This protein binds this small molecule.
Small molecule (SMILES): CC[C@H](C)[C@H](N)C(=O)NCC(=O)N[C@@H](CC(=O)O)C(=O)NCC(=O)N[C@@H](C)C(=O)N[C@@H](C)C(=O)N[C@@H](Cc1ccccc1)C(=O)N[C@H](C=O)[C@@H](C)O

Sequence of chain 1.A:
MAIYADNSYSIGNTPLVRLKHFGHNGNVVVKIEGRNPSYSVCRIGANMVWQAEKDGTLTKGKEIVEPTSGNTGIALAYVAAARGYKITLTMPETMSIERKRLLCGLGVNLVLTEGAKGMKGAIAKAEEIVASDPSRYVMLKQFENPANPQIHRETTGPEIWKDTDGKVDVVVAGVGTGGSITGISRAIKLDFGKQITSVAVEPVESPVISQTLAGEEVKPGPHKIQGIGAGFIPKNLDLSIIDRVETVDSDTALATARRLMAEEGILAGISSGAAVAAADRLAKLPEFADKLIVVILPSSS

Binding-site contacts:
Ligand atom C contacts residue HIS224 of chain 1.A at 3.1 Å.
Ligand atom CD1 contacts residue ILE229 of chain 1.A at 3.8 Å (hydrophobic).
Ligand atom N contacts residue ALA231 of chain 1.A at 3.0 Å (h-bond).
Ligand atom CG1 contacts residue GLY228 of chain 1.A at 3.4 Å.
Ligand atom CD1 contacts residue GLY177 of chain 1.A at 3.6 Å.
Ligand atom CG contacts residue MET120 of chain 1.A at 3.4 Å (hydrophobic).
Ligand atom CA contacts residue HIS224 of chain 1.A at 3.7 Å.
Ligand atom CE1 contacts residue LYS225 of chain 1.A at 3.6 Å.
Ligand atom CG2 contacts residue PHE144 of chain 1.A at 3.0 Å (hydrophobic).
Ligand atom N contacts residue GLY228 of chain 1.A at 3.3 Å (h-bond).
Ligand atom CA contacts residue GLY71 of chain 1.A at 3.2 Å.
Ligand atom CB contacts residue GLY230 of chain 1.A at 3.2 Å.
Ligand atom O contacts residue GLY71 of chain 1.A at 3.4 Å.
Ligand atom N contacts residue HIS224 of chain 1.A at 2.6 Å (h-bond).
Ligand atom CE2 contacts residue GLN227 of chain 1.A at 3.8 Å.
Ligand atom O contacts residue ASN72 of chain 1.A at 3.7 Å.
Ligand atom N contacts residue HIS224 of chain 1.A at 3.7 Å.
Ligand atom CB contacts residue GLY222 of chain 1.A at 3.7 Å.
Ligand atom O contacts residue THR69 of chain 1.A at 3.8 Å.
Ligand atom N contacts residue LLP42 of chain 1.A at 2.9 Å (h-bond).
Ligand atom O contacts residue MET120 of chain 1.A at 3.5 Å.
Ligand atom CB contacts residue HIS224 of chain 1.A at 3.6 Å.
Ligand atom CB contacts residue SER70 of chain 1.A at 3.4 Å.
Ligand atom CG1 contacts residue GLY177 of chain 1.A at 3.4 Å.
Ligand atom OD1 contacts residue MET120 of chain 1.A at 3.3 Å.
Ligand atom CD1 contacts residue ALA231 of chain 1.A at 3.7 Å (hydrophobic).
Ligand atom CD1 contacts residue HIS224 of chain 1.A at 3.7 Å.
Ligand atom O contacts residue PRO223 of chain 1.A at 3.7 Å.
Ligand atom O contacts residue SER70 of chain 1.A at 3.6 Å (h-bond).
Ligand atom CA contacts residue HIS224 of chain 1.A at 3.0 Å.
Ligand atom CA contacts residue ALA231 of chain 1.A at 3.7 Å (hydrophobic).
Ligand atom O contacts residue MET120 of chain 1.A at 3.2 Å.
Ligand atom CD1 contacts residue GLY228 of chain 1.A at 3.7 Å.
Ligand atom CD1 contacts residue GLN227 of chain 1.A at 3.7 Å.
Ligand atom C contacts residue ALA231 of chain 1.A at 3.6 Å (hydrophobic).
Ligand atom CB contacts residue MET120 of chain 1.A at 3.6 Å (hydrophobic).
Ligand atom CB contacts residue ALA231 of chain 1.A at 3.7 Å (hydrophobic).
Ligand atom CE1 contacts residue GLN227 of chain 1.A at 3.2 Å.
Ligand atom C contacts residue MET120 of chain 1.A at 3.8 Å (hydrophobic).
Ligand atom CZ contacts residue GLN227 of chain 1.A at 3.2 Å.